Binding-site contacts:
Ligand atom O5 contacts residue ARG41 of chain 1.A at 2.3 Å (salt-bridge).
Ligand atom C8 contacts residue ARG41 of chain 1.A at 3.3 Å.
Ligand atom O7 contacts residue ARG41 of chain 1.A at 4.3 Å.
Ligand atom O7 contacts residue ARG37 of chain 1.A at 2.4 Å (salt-bridge).
Ligand atom C3 contacts residue ARG41 of chain 1.A at 3.7 Å.
Ligand atom C5 contacts residue ASP52 of chain 1.A at 3.8 Å.
Ligand atom C1 contacts residue ARG41 of chain 1.A at 1.4 Å.
Ligand atom C2 contacts residue ASP56 of chain 1.A at 3.5 Å.
Ligand atom N2 contacts residue ARG37 of chain 1.A at 4.2 Å.
Ligand atom C7 contacts residue ARG37 of chain 1.A at 3.0 Å.
Ligand atom C7 contacts residue LEU55 of chain 1.A at 4.5 Å (hydrophobic).
Ligand atom C4 contacts residue ARG41 of chain 1.A at 4.1 Å.
Ligand atom O3 contacts residue ASP56 of chain 1.A at 2.7 Å (salt-bridge).
Ligand atom C6 contacts residue ASP52 of chain 1.A at 4.5 Å.
Ligand atom O7 contacts residue ASP56 of chain 1.A at 3.9 Å.
Ligand atom C7 contacts residue ASP56 of chain 1.A at 3.7 Å.
Ligand atom N2 contacts residue ASP56 of chain 1.A at 2.8 Å (salt-bridge).
Ligand atom C2 contacts residue ARG41 of chain 1.A at 2.4 Å.
Ligand atom C5 contacts residue ARG41 of chain 1.A at 3.7 Å.
Ligand atom C1 contacts residue ASP56 of chain 1.A at 4.2 Å.
Ligand atom C7 contacts residue ARG41 of chain 1.A at 3.3 Å.
Ligand atom C3 contacts residue ASP56 of chain 1.A at 3.2 Å.
Ligand atom C1 contacts residue ASP52 of chain 1.A at 3.6 Å.
Ligand atom N2 contacts residue ARG41 of chain 1.A at 2.9 Å (salt-bridge).
Ligand atom O5 contacts residue ASP52 of chain 1.A at 3.6 Å.
Ligand atom O7 contacts residue LEU55 of chain 1.A at 3.7 Å.
Ligand atom C8 contacts residue ARG37 of chain 1.A at 3.2 Å.

Sequence of chain 1.A:
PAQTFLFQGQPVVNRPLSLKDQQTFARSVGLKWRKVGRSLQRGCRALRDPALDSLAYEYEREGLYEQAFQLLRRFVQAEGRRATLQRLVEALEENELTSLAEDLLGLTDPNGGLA

This small molecule binds to this protein.
Small molecule (SMILES): CC(=O)N[C@@H]1[C@@H](O)[C@H](O)[C@@H](CO)O[C@H]1O